The protein below binds the small molecule below.
Small molecule (SMILES): CC(=O)N[C@@H]1[C@@H](O)[C@H](O)[C@@H](CO)O[C@H]1O

Binding-site contacts:
Ligand atom C4 contacts residue TYR28 of chain 1.C at 4.1 Å (hydrophobic).
Ligand atom O6 contacts residue ASN61 of chain 1.C at 4.5 Å.
Ligand atom C1 contacts residue ASN61 of chain 1.C at 1.4 Å.
Ligand atom N2 contacts residue ASN61 of chain 1.C at 2.5 Å (h-bond).
Ligand atom O6 contacts residue TYR28 of chain 1.C at 3.3 Å.
Ligand atom C8 contacts residue ASN61 of chain 1.C at 3.6 Å.
Ligand atom C5 contacts residue TYR28 of chain 1.C at 4.2 Å (hydrophobic).
Ligand atom C7 contacts residue ASN61 of chain 1.C at 2.8 Å.
Ligand atom C4 contacts residue ASN61 of chain 1.C at 4.2 Å.
Ligand atom C3 contacts residue ASN61 of chain 1.C at 3.9 Å.
Ligand atom O7 contacts residue ASN61 of chain 1.C at 3.2 Å (h-bond).
Ligand atom O5 contacts residue ASN61 of chain 1.C at 2.3 Å (h-bond).
Ligand atom C6 contacts residue TYR28 of chain 1.C at 4.3 Å (hydrophobic).
Ligand atom C1 contacts residue TYR28 of chain 1.C at 3.8 Å (hydrophobic).
Ligand atom C5 contacts residue ASN61 of chain 1.C at 3.6 Å.
Ligand atom C2 contacts residue ASN61 of chain 1.C at 2.6 Å.
Ligand atom O7 contacts residue SER60 of chain 1.C at 4.0 Å.
Ligand atom C2 contacts residue TYR28 of chain 1.C at 4.0 Å (hydrophobic).
Ligand atom O5 contacts residue TYR28 of chain 1.C at 3.2 Å.

Sequence of chain 1.C:
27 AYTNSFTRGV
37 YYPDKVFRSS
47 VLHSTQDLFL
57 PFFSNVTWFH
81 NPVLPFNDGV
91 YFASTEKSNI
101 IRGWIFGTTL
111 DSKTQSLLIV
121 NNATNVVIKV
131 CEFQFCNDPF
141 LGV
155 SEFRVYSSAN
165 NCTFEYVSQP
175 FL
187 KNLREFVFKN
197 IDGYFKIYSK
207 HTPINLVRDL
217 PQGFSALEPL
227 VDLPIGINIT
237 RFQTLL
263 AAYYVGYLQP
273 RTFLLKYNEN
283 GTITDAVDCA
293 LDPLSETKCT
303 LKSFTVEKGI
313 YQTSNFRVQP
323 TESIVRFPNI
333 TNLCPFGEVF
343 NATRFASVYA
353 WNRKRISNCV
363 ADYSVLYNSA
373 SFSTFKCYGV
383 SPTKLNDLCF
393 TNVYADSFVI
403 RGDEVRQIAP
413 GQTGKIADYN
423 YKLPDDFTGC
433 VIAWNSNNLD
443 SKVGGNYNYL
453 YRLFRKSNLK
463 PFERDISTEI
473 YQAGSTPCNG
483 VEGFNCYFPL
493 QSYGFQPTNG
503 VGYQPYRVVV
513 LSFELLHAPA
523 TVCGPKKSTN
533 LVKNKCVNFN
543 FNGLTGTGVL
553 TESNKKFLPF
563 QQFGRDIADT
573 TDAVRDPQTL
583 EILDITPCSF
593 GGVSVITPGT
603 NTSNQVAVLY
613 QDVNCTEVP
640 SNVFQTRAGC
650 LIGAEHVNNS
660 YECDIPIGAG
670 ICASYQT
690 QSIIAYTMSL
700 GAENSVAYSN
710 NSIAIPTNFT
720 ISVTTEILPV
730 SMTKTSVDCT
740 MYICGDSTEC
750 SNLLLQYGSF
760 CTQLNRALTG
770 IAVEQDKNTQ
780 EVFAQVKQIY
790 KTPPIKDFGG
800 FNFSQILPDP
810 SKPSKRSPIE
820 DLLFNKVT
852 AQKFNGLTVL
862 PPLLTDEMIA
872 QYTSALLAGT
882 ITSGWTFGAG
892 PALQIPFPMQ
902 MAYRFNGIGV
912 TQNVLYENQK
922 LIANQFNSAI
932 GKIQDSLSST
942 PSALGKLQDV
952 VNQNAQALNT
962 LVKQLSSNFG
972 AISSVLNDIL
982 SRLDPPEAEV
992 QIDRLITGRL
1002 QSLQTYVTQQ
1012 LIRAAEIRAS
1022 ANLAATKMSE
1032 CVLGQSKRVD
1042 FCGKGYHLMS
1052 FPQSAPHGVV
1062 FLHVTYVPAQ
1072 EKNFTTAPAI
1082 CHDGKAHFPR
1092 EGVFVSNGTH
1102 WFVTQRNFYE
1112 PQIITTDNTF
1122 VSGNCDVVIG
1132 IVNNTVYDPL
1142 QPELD